Binding-site contacts:
Ligand atom N1 contacts residue PHE279 of chain 1.B at 3.6 Å.
Ligand atom C14 contacts residue ALA275 of chain 1.B at 4.0 Å (hydrophobic).
Ligand atom N1 contacts residue GLN276 of chain 1.B at 3.1 Å (h-bond).
Ligand atom C5 contacts residue LEU243 of chain 1.B at 3.7 Å (hydrophobic).
Ligand atom C3 contacts residue LEU243 of chain 1.B at 3.6 Å (hydrophobic).
Ligand atom N2 contacts residue ILE226 of chain 1.B at 3.5 Å.
Ligand atom C6 contacts residue ILE226 of chain 1.B at 3.9 Å (hydrophobic).
Ligand atom C7 contacts residue LEU243 of chain 1.B at 3.2 Å (hydrophobic).
Ligand atom C1 contacts residue LEU243 of chain 1.B at 3.9 Å (hydrophobic).
Ligand atom C11 contacts residue MET188 of chain 1.B at 3.7 Å (hydrophobic).
Ligand atom C2 contacts residue ALA275 of chain 1.B at 3.7 Å (hydrophobic).
Ligand atom C4 contacts residue PHE279 of chain 1.B at 3.5 Å (hydrophobic).
Ligand atom N4 contacts residue TYR247 of chain 1.B at 3.3 Å (h-bond).
Ligand atom C15 contacts residue ALA275 of chain 1.B at 3.6 Å (hydrophobic).
Ligand atom C2 contacts residue TYR247 of chain 1.B at 4.0 Å (hydrophobic).
Ligand atom C15 contacts residue TYR247 of chain 1.B at 4.0 Å (hydrophobic).
Ligand atom C4 contacts residue GLN276 of chain 1.B at 3.9 Å.
Ligand atom C7 contacts residue PHE279 of chain 1.B at 3.8 Å (hydrophobic).
Ligand atom C6 contacts residue PHE279 of chain 1.B at 3.9 Å (hydrophobic).
Ligand atom C15 contacts residue PHE264 of chain 1.B at 3.9 Å (hydrophobic).
Ligand atom N5 contacts residue TYR247 of chain 1.B at 3.1 Å (h-bond).
Ligand atom C1 contacts residue TYR247 of chain 1.B at 3.6 Å (hydrophobic).
Ligand atom C8 contacts residue TYR247 of chain 1.B at 3.8 Å (hydrophobic).
Ligand atom O2 contacts residue PHE264 of chain 1.B at 3.7 Å.
Ligand atom C2 contacts residue GLN276 of chain 1.B at 3.6 Å.
Ligand atom C17 contacts residue PHE264 of chain 1.B at 3.8 Å (hydrophobic).
Ligand atom C1 contacts residue ALA275 of chain 1.B at 4.0 Å (hydrophobic).
Ligand atom C3 contacts residue GLN276 of chain 1.B at 3.9 Å.
Ligand atom C8 contacts residue LEU243 of chain 1.B at 4.0 Å (hydrophobic).
Ligand atom C21 contacts residue PHE279 of chain 1.B at 3.9 Å (hydrophobic).
Ligand atom C13 contacts residue TYR247 of chain 1.B at 3.7 Å (hydrophobic).
Ligand atom C1 contacts residue GLN276 of chain 1.B at 3.4 Å.
Ligand atom C13 contacts residue PHE279 of chain 1.B at 3.5 Å (hydrophobic).
Ligand atom O1 contacts residue PHE279 of chain 1.B at 3.9 Å.
Ligand atom C5 contacts residue PHE279 of chain 1.B at 3.5 Å (hydrophobic).
Ligand atom N3 contacts residue LEU243 of chain 1.B at 3.6 Å.
Ligand atom O1 contacts residue GLN276 of chain 1.B at 3.2 Å (h-bond).
Ligand atom C10 contacts residue HIS75 of chain 1.B at 4.0 Å.
Ligand atom N4 contacts residue LEU243 of chain 1.B at 3.2 Å.
Ligand atom C12 contacts residue MET188 of chain 1.B at 3.9 Å (hydrophobic).

Sequence of chain 1.B:
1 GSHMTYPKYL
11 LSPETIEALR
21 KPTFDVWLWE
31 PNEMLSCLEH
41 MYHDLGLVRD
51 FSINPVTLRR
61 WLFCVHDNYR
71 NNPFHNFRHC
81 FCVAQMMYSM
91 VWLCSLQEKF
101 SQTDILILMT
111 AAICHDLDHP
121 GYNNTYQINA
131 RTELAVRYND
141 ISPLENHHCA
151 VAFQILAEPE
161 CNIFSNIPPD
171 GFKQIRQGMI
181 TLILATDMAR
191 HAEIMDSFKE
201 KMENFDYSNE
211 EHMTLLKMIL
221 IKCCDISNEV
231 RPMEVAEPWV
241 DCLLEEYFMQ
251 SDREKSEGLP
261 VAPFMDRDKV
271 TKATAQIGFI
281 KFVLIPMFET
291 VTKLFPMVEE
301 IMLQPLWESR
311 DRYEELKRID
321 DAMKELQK

A protein and the small-molecule ligand that binds it are described below.
Small molecule (SMILES): C[C@H](c1nc2c(cnn2C2CCCC2)c(=O)[nH]1)N1CC(Oc2ccccc2)C1